Binding-site contacts:
Ligand atom C8 contacts residue ASN61 of chain 1.C at 3.6 Å.
Ligand atom N2 contacts residue ASN61 of chain 1.C at 2.8 Å (h-bond).
Ligand atom O7 contacts residue ASN61 of chain 1.C at 3.8 Å.
Ligand atom O5 contacts residue TYR28 of chain 1.C at 4.0 Å.
Ligand atom C7 contacts residue ASN61 of chain 1.C at 3.3 Å.
Ligand atom C1 contacts residue TYR28 of chain 1.C at 3.5 Å (hydrophobic).
Ligand atom C5 contacts residue TYR28 of chain 1.C at 4.0 Å (hydrophobic).
Ligand atom C2 contacts residue TYR28 of chain 1.C at 4.5 Å (hydrophobic).
Ligand atom C2 contacts residue ASN61 of chain 1.C at 2.5 Å.
Ligand atom N2 contacts residue TYR28 of chain 1.C at 4.4 Å.
Ligand atom C4 contacts residue ASN61 of chain 1.C at 4.3 Å.
Ligand atom O5 contacts residue ASN61 of chain 1.C at 2.4 Å (h-bond).
Ligand atom C5 contacts residue ASN61 of chain 1.C at 3.6 Å.
Ligand atom C1 contacts residue ASN61 of chain 1.C at 1.4 Å.
Ligand atom C3 contacts residue ASN61 of chain 1.C at 3.8 Å.

Sequence of chain 1.C:
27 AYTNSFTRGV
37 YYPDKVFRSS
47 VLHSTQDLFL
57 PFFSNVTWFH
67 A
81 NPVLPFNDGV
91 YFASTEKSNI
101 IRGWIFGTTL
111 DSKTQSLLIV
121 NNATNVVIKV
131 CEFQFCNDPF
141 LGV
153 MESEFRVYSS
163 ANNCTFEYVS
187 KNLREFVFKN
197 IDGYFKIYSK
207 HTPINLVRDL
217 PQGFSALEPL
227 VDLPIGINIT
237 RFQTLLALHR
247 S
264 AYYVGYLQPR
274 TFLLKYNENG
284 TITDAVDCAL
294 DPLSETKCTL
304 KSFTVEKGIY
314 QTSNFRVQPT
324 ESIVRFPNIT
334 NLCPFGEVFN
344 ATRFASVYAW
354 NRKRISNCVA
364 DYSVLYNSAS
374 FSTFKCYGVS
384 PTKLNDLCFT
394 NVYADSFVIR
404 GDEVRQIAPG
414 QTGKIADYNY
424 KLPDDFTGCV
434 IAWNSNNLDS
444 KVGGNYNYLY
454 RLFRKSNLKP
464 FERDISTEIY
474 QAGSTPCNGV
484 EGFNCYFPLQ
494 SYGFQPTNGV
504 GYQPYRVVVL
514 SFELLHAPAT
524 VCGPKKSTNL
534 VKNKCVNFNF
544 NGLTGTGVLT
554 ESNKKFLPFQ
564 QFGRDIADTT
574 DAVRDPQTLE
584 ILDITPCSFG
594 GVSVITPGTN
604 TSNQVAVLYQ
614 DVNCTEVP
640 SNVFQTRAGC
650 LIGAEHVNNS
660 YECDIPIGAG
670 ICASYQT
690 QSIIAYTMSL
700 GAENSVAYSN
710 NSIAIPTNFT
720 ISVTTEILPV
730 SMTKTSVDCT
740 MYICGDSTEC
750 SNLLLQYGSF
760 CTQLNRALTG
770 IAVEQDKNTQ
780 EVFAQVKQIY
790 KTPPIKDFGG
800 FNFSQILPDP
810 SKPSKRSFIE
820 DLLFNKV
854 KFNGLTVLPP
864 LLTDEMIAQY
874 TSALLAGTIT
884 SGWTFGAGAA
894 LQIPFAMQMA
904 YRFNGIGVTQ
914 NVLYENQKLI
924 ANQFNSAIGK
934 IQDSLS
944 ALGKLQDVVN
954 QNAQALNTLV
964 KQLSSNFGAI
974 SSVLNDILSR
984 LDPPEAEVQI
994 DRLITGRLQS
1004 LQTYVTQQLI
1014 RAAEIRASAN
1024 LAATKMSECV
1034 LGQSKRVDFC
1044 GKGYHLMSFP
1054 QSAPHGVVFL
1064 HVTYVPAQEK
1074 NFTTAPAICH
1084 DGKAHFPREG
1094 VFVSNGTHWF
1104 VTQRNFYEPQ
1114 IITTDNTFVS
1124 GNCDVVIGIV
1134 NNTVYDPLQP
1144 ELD

This small molecule binds to this protein.
Small molecule (SMILES): CC(=O)N[C@@H]1[C@@H](O)[C@H](O)[C@@H](CO)O[C@H]1O